The small molecule below binds the protein below.
Small molecule (SMILES): CC(=O)N[C@@H]1[C@@H](O)[C@H](O)[C@@H](CO)O[C@H]1O

Sequence of chain 1.A:
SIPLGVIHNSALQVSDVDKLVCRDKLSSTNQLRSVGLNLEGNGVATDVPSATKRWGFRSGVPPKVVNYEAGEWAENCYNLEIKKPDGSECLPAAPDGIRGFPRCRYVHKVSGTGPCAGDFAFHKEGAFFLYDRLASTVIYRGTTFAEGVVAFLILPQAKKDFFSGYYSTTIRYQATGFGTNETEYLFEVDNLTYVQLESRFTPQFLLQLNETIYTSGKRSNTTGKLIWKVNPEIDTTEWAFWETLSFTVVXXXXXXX

Binding-site contacts:
Ligand atom C8 contacts residue THR190 of chain 1.A at 3.5 Å.
Ligand atom C8 contacts residue LEU227 of chain 1.A at 3.8 Å (hydrophobic).
Ligand atom C3 contacts residue ASN230 of chain 1.A at 3.7 Å.
Ligand atom O5 contacts residue GLU231 of chain 1.A at 4.3 Å.
Ligand atom O7 contacts residue THR189 of chain 1.A at 4.2 Å.
Ligand atom O6 contacts residue GLU231 of chain 1.A at 3.2 Å (salt-bridge).
Ligand atom O5 contacts residue ASN230 of chain 1.A at 2.4 Å (h-bond).
Ligand atom C6 contacts residue GLU231 of chain 1.A at 4.4 Å.
Ligand atom C1 contacts residue ASN230 of chain 1.A at 1.4 Å.
Ligand atom C5 contacts residue ASN230 of chain 1.A at 3.6 Å.
Ligand atom C7 contacts residue LEU227 of chain 1.A at 3.9 Å (hydrophobic).
Ligand atom C5 contacts residue TYR234 of chain 1.A at 3.8 Å (hydrophobic).
Ligand atom O7 contacts residue LEU227 of chain 1.A at 3.6 Å.
Ligand atom N2 contacts residue ASN230 of chain 1.A at 2.8 Å (h-bond).
Ligand atom O5 contacts residue TYR234 of chain 1.A at 3.4 Å.
Ligand atom C4 contacts residue ASN230 of chain 1.A at 4.2 Å.
Ligand atom O7 contacts residue ASN230 of chain 1.A at 4.2 Å.
Ligand atom C1 contacts residue TYR234 of chain 1.A at 3.6 Å (hydrophobic).
Ligand atom C6 contacts residue TYR234 of chain 1.A at 3.9 Å (hydrophobic).
Ligand atom C7 contacts residue ASN230 of chain 1.A at 3.7 Å.
Ligand atom C2 contacts residue ASN230 of chain 1.A at 2.4 Å.